Binding-site contacts:
Ligand atom C8 contacts residue ALA131 of chain 1.D at 3.6 Å (hydrophobic).
Ligand atom C1 contacts residue ASN156 of chain 1.D at 1.4 Å.
Ligand atom O6 contacts residue HIS197 of chain 1.A at 3.1 Å.
Ligand atom C7 contacts residue ASN156 of chain 1.D at 3.7 Å.
Ligand atom O6 contacts residue ARG200 of chain 1.A at 3.4 Å (salt-bridge).
Ligand atom C7 contacts residue ALA132 of chain 1.D at 4.0 Å (hydrophobic).
Ligand atom C2 contacts residue ASN156 of chain 1.D at 2.5 Å.
Ligand atom C8 contacts residue ALA132 of chain 1.D at 4.0 Å (hydrophobic).
Ligand atom O6 contacts residue GLU172 of chain 1.A at 3.5 Å (salt-bridge).
Ligand atom O7 contacts residue ALA132 of chain 1.D at 3.5 Å.
Ligand atom O5 contacts residue ASN156 of chain 1.D at 2.4 Å (h-bond).
Ligand atom C6 contacts residue HIS197 of chain 1.A at 3.9 Å.
Ligand atom C3 contacts residue ASN156 of chain 1.D at 3.8 Å.
Ligand atom C4 contacts residue ASN156 of chain 1.D at 4.2 Å.
Ligand atom N2 contacts residue ASN156 of chain 1.D at 2.9 Å (h-bond).
Ligand atom O4 contacts residue GLU172 of chain 1.A at 4.4 Å.
Ligand atom O7 contacts residue ASN156 of chain 1.D at 4.0 Å.
Ligand atom N2 contacts residue ALA131 of chain 1.D at 4.2 Å.
Ligand atom C7 contacts residue ALA131 of chain 1.D at 4.0 Å (hydrophobic).
Ligand atom C6 contacts residue GLU172 of chain 1.A at 3.6 Å.
Ligand atom C5 contacts residue ASN156 of chain 1.D at 3.7 Å.

Sequence of chain 1.A:
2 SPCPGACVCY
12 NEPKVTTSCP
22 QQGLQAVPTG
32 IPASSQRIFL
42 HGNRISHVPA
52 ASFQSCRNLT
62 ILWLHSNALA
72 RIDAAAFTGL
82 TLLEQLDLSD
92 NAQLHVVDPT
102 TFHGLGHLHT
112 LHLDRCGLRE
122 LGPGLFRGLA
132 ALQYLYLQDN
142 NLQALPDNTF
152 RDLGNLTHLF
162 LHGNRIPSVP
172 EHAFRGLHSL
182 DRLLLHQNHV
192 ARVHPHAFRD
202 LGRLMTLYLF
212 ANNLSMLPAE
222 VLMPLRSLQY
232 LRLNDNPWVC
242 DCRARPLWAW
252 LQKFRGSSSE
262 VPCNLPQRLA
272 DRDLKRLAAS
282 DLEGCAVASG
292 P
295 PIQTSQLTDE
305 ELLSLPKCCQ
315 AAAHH

Sequence of chain 1.D:
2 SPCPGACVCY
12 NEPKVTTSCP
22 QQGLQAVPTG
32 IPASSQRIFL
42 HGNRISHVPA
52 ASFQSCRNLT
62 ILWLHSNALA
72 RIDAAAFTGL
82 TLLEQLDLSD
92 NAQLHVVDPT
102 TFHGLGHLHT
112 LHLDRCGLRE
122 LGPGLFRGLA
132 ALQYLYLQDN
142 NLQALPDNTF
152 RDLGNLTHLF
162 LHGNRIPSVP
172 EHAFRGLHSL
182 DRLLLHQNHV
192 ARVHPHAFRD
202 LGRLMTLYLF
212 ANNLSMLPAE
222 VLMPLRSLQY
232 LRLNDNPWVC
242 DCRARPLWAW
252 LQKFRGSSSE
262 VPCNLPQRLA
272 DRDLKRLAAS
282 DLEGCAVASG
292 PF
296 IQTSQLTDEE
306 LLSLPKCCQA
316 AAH

The small molecule below binds the protein below.
Small molecule (SMILES): CC(=O)N[C@@H]1[C@@H](O)[C@H](O)[C@@H](CO)O[C@H]1O